Binding-site contacts:
Ligand atom O contacts residue THR494 of chain 1.A at 3.4 Å (h-bond).
Ligand atom CA contacts residue PRO492 of chain 1.A at 3.8 Å (hydrophobic).
Ligand atom C contacts residue PRO492 of chain 1.A at 3.9 Å (hydrophobic).
Ligand atom O contacts residue PRO492 of chain 1.A at 3.6 Å.
Ligand atom C contacts residue SER656 of chain 1.A at 3.9 Å.
Ligand atom O contacts residue LEU493 of chain 1.A at 3.6 Å.
Ligand atom C contacts residue LEU493 of chain 1.A at 4.4 Å (hydrophobic).
Ligand atom OXT contacts residue SER656 of chain 1.A at 3.8 Å.
Ligand atom N contacts residue PRO492 of chain 1.A at 3.8 Å.
Ligand atom O contacts residue SER656 of chain 1.A at 3.5 Å.

Sequence of chain 1.A:
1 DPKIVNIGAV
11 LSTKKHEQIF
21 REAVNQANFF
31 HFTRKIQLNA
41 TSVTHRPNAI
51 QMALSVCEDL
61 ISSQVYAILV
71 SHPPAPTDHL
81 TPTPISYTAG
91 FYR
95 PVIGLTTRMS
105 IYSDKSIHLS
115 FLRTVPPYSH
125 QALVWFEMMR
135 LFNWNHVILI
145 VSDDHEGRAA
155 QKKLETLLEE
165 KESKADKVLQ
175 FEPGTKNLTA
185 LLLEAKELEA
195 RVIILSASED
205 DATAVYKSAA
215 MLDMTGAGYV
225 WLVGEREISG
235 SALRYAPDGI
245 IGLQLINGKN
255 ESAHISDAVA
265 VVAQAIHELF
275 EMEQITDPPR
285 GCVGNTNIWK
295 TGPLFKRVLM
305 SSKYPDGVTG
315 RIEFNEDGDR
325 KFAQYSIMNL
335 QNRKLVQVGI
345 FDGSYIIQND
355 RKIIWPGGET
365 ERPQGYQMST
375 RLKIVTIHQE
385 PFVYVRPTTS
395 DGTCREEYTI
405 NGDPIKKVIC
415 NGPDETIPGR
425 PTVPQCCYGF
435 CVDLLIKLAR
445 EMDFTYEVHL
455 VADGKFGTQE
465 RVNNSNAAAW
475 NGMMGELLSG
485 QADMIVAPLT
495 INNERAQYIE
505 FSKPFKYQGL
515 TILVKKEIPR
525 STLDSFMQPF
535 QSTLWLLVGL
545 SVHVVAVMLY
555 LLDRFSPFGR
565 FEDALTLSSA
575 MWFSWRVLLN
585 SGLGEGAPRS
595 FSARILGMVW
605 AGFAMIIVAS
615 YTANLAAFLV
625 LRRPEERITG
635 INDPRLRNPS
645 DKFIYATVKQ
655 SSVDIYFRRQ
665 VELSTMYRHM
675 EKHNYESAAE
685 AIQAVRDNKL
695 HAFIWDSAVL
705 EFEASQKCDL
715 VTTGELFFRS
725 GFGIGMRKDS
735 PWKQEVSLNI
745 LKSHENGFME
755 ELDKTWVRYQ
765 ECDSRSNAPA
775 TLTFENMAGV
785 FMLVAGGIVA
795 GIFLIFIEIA

The small molecule below binds the protein below.
Small molecule (SMILES): NCC(=O)O